The protein below binds the small molecule below.
Small molecule (SMILES): CC(=O)N[C@@H]1[C@@H](O)[C@H](O)[C@@H](CO)O[C@H]1O

Sequence of chain 1.A:
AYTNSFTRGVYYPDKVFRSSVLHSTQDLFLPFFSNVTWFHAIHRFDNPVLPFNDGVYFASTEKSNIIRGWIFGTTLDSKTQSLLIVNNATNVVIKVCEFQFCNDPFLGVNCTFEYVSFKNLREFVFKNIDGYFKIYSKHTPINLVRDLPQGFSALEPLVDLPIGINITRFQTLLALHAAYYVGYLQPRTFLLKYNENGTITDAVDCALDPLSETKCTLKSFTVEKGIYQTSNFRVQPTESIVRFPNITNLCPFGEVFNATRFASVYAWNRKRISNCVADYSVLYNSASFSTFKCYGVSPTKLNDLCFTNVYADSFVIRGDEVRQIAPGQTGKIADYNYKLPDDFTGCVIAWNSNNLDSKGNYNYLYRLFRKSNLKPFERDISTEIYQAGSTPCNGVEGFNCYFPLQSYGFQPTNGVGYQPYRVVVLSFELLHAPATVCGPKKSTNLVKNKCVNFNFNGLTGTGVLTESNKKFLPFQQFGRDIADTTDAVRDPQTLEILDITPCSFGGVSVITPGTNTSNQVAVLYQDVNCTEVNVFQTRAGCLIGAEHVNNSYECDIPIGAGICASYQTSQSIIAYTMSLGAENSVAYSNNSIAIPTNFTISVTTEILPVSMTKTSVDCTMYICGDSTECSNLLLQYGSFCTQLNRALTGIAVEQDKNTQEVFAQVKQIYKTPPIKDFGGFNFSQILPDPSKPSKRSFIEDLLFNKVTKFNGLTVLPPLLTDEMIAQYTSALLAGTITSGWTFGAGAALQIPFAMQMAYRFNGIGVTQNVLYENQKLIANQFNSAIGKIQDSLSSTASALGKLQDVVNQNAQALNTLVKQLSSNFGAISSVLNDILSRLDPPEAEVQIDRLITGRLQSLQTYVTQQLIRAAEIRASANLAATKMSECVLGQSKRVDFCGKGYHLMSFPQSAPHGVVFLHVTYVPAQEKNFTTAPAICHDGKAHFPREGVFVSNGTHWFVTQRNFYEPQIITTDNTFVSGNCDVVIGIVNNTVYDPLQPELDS

Binding-site contacts:
Ligand atom C4 contacts residue ASN165 of chain 1.A at 4.0 Å.
Ligand atom C3 contacts residue ASN165 of chain 1.A at 3.8 Å.
Ligand atom N2 contacts residue ASN165 of chain 1.A at 3.4 Å (h-bond).
Ligand atom O7 contacts residue GLU132 of chain 1.A at 3.8 Å.
Ligand atom C8 contacts residue SER112 of chain 1.A at 4.3 Å.
Ligand atom C1 contacts residue ASN165 of chain 1.A at 1.4 Å.
Ligand atom C2 contacts residue GLU132 of chain 1.A at 3.5 Å.
Ligand atom O5 contacts residue ASN165 of chain 1.A at 1.9 Å (h-bond).
Ligand atom C8 contacts residue GLU132 of chain 1.A at 3.3 Å.
Ligand atom C7 contacts residue GLU132 of chain 1.A at 3.1 Å.
Ligand atom C5 contacts residue ASN165 of chain 1.A at 3.3 Å.
Ligand atom C6 contacts residue ASN165 of chain 1.A at 4.1 Å.
Ligand atom C2 contacts residue ASN165 of chain 1.A at 2.6 Å.
Ligand atom N2 contacts residue GLU132 of chain 1.A at 2.8 Å (salt-bridge).
Ligand atom C1 contacts residue GLU132 of chain 1.A at 3.8 Å.